Binding-site contacts:
Ligand atom O4 contacts residue THR128 of chain 1.C at 3.9 Å.
Ligand atom C8 contacts residue TYR90 of chain 1.C at 4.1 Å (hydrophobic).
Ligand atom O9 contacts residue TYR90 of chain 1.C at 2.5 Å (h-bond).
Ligand atom O1B contacts residue GLN221 of chain 1.C at 3.0 Å (h-bond).
Ligand atom C11 contacts residue THR128 of chain 1.C at 3.3 Å.
Ligand atom O8 contacts residue GLN221 of chain 1.C at 3.3 Å (h-bond).
Ligand atom O1A contacts residue THR129 of chain 1.C at 3.1 Å (h-bond).
Ligand atom C8 contacts residue GLN221 of chain 1.C at 3.2 Å.
Ligand atom C1 contacts residue GLN221 of chain 1.C at 3.9 Å.
Ligand atom O9 contacts residue SER222 of chain 1.C at 3.0 Å (h-bond).
Ligand atom O9 contacts residue HIS178 of chain 1.C at 3.1 Å (h-bond).
Ligand atom C4 contacts residue GLN221 of chain 1.C at 3.9 Å.
Ligand atom O1B contacts residue LYS130 of chain 1.C at 4.0 Å.
Ligand atom O9 contacts residue GLN221 of chain 1.C at 2.7 Å (h-bond).
Ligand atom C6 contacts residue GLU185 of chain 1.C at 4.1 Å.
Ligand atom C10 contacts residue THR128 of chain 1.C at 3.5 Å.
Ligand atom C9 contacts residue GLN221 of chain 1.C at 3.5 Å.
Ligand atom O6 contacts residue GLU185 of chain 1.C at 3.1 Å (salt-bridge).
Ligand atom C9 contacts residue HIS178 of chain 1.C at 2.7 Å.
Ligand atom O1A contacts residue LYS130 of chain 1.C at 2.9 Å (salt-bridge).
Ligand atom O4 contacts residue GLN221 of chain 1.C at 2.7 Å (h-bond).
Ligand atom C11 contacts residue TRP146 of chain 1.C at 3.1 Å (hydrophobic).
Ligand atom C1 contacts residue LYS130 of chain 1.C at 3.9 Å.
Ligand atom O8 contacts residue TYR90 of chain 1.C at 3.0 Å.
Ligand atom C1 contacts residue THR129 of chain 1.C at 3.2 Å.
Ligand atom C10 contacts residue TRP146 of chain 1.C at 4.0 Å (hydrophobic).
Ligand atom C5 contacts residue GLU185 of chain 1.C at 4.1 Å.
Ligand atom C11 contacts residue GLY127 of chain 1.C at 3.8 Å.
Ligand atom C9 contacts residue TYR90 of chain 1.C at 3.4 Å (hydrophobic).
Ligand atom O8 contacts residue THR129 of chain 1.C at 3.5 Å (h-bond).
Ligand atom C4 contacts residue THR128 of chain 1.C at 4.0 Å.
Ligand atom O6 contacts residue SER222 of chain 1.C at 4.0 Å.
Ligand atom O6 contacts residue GLN221 of chain 1.C at 4.0 Å.
Ligand atom C7 contacts residue TRP146 of chain 1.C at 4.1 Å (hydrophobic).
Ligand atom C2 contacts residue GLN221 of chain 1.C at 4.1 Å.
Ligand atom O3 contacts residue GLN221 of chain 1.C at 3.6 Å (h-bond).
Ligand atom O7 contacts residue GLU185 of chain 1.C at 3.8 Å.
Ligand atom C4 contacts residue GLU185 of chain 1.C at 3.8 Å.
Ligand atom O1B contacts residue THR129 of chain 1.C at 2.8 Å (h-bond).
Ligand atom N5 contacts residue THR128 of chain 1.C at 3.5 Å (h-bond).

Sequence of chain 1.C:
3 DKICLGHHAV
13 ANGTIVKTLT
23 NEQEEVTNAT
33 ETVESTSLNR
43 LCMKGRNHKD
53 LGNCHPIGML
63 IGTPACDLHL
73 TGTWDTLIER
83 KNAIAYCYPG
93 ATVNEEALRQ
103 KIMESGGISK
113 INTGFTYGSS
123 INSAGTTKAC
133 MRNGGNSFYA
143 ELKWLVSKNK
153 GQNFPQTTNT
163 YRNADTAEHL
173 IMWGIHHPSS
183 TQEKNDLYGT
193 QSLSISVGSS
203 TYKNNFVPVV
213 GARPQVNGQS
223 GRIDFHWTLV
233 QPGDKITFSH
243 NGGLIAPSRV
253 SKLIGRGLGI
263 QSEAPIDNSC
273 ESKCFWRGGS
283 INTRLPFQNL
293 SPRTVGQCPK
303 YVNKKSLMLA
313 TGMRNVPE

This protein binds this small molecule.
Small molecule (SMILES): CC(=O)N[C@@H]1[C@@H](O)[C@H](O[C@@H]2O[C@H](CO)[C@H](O)[C@H](O[C@]3(C(=O)O)C[C@H](O)[C@@H](NC(C)=O)[C@H]([C@H](O)[C@H](O)CO)O3)[C@H]2O)[C@@H](CO)O[C@H]1O